Sequence of chain 1.A:
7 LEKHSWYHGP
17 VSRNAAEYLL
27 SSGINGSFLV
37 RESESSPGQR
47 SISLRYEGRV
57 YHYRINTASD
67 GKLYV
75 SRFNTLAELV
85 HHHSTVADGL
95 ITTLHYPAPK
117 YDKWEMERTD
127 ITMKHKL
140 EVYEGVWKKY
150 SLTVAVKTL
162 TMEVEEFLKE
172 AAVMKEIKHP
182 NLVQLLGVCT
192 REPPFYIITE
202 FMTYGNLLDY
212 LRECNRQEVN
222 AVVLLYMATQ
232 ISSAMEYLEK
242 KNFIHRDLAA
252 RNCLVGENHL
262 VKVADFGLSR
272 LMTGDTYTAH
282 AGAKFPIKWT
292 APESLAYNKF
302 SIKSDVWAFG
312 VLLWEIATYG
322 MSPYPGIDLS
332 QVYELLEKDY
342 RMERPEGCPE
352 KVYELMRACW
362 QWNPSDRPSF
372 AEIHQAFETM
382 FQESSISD

Binding-site contacts:
Ligand atom N contacts residue PHE202 of chain 1.A at 3.7 Å.
Ligand atom C10 contacts residue ASP266 of chain 1.A at 3.8 Å.
Ligand atom CL contacts residue THR200 of chain 1.A at 3.3 Å.
Ligand atom C10 contacts residue ALA265 of chain 1.A at 3.5 Å (hydrophobic).
Ligand atom C11 contacts residue MET203 of chain 1.A at 3.5 Å (hydrophobic).
Ligand atom C11 contacts residue GLY206 of chain 1.A at 3.8 Å.
Ligand atom C16 contacts residue GLY206 of chain 1.A at 3.7 Å.
Ligand atom C10 contacts residue VAL184 of chain 1.A at 3.8 Å (hydrophobic).
Ligand atom O contacts residue VAL141 of chain 1.A at 3.8 Å.
Ligand atom C7 contacts residue PHE267 of chain 1.A at 3.7 Å (hydrophobic).
Ligand atom C1 contacts residue GLU201 of chain 1.A at 3.5 Å.
Ligand atom C5 contacts residue THR200 of chain 1.A at 3.4 Å.
Ligand atom C2 contacts residue ALA154 of chain 1.A at 3.5 Å (hydrophobic).
Ligand atom N2 contacts residue THR200 of chain 1.A at 2.9 Å (h-bond).
Ligand atom C8 contacts residue MET175 of chain 1.A at 3.7 Å (hydrophobic).
Ligand atom C13 contacts residue GLY206 of chain 1.A at 3.8 Å.
Ligand atom C16 contacts residue THR204 of chain 1.A at 3.1 Å.
Ligand atom C12 contacts residue MET203 of chain 1.A at 3.5 Å (hydrophobic).
Ligand atom C14 contacts residue LEU133 of chain 1.A at 3.8 Å (hydrophobic).
Ligand atom CL contacts residue LYS156 of chain 1.A at 3.4 Å.
Ligand atom C16 contacts residue TYR205 of chain 1.A at 3.6 Å (hydrophobic).
Ligand atom C1 contacts residue ALA154 of chain 1.A at 3.5 Å (hydrophobic).
Ligand atom CL contacts residue ALA154 of chain 1.A at 3.4 Å.
Ligand atom N4 contacts residue LEU133 of chain 1.A at 3.7 Å.
Ligand atom N contacts residue MET203 of chain 1.A at 2.8 Å (h-bond).
Ligand atom C15 contacts residue LEU133 of chain 1.A at 3.6 Å (hydrophobic).
Ligand atom C1 contacts residue MET203 of chain 1.A at 3.7 Å (hydrophobic).
Ligand atom C contacts residue MET203 of chain 1.A at 3.6 Å (hydrophobic).
Ligand atom CL contacts residue ILE198 of chain 1.A at 3.5 Å.
Ligand atom C6 contacts residue ILE198 of chain 1.A at 3.8 Å (hydrophobic).
Ligand atom C12 contacts residue GLY206 of chain 1.A at 3.5 Å.
Ligand atom C4 contacts residue THR200 of chain 1.A at 3.4 Å.
Ligand atom C1 contacts residue LEU255 of chain 1.A at 3.4 Å (hydrophobic).
Ligand atom C6 contacts residue THR200 of chain 1.A at 3.8 Å.
Ligand atom C2 contacts residue LEU255 of chain 1.A at 3.5 Å (hydrophobic).
Ligand atom N1 contacts residue MET203 of chain 1.A at 2.9 Å (h-bond).
Ligand atom C7 contacts residue MET175 of chain 1.A at 3.6 Å (hydrophobic).
Ligand atom C8 contacts residue PHE267 of chain 1.A at 3.6 Å (hydrophobic).
Ligand atom N1 contacts residue LEU255 of chain 1.A at 3.8 Å.
Ligand atom C6 contacts residue LYS156 of chain 1.A at 3.6 Å.

This protein binds this small molecule.
Small molecule (SMILES): Cc1nc(Nc2ncc(C(=O)Nc3c(C)cccc3Cl)s2)cc(N2CCN(CCO)CC2)n1